Binding-site contacts:
Ligand atom CG1 contacts residue GLY48 of chain 1.A at 3.5 Å.
Ligand atom O3 contacts residue ILE50 of chain 1.A at 3.3 Å.
Ligand atom NH2 contacts residue PHE53 of chain 1.B at 3.2 Å.
Ligand atom O2 contacts residue GLY49 of chain 1.A at 3.2 Å.
Ligand atom C3 contacts residue ASN25 of chain 1.B at 3.1 Å.
Ligand atom CE contacts residue ILE50 of chain 1.A at 3.1 Å (hydrophobic).
Ligand atom O4 contacts residue ALA28 of chain 1.B at 3.2 Å.
Ligand atom NE2 contacts residue ASP30 of chain 1.B at 2.8 Å (salt-bridge).
Ligand atom CB1 contacts residue GLY48 of chain 1.A at 3.1 Å.
Ligand atom NE contacts residue GLY48 of chain 1.B at 3.2 Å (h-bond).
Ligand atom NH1 contacts residue GLY48 of chain 1.B at 2.9 Å (h-bond).
Ligand atom CB2 contacts residue ASN25 of chain 1.B at 3.5 Å.
Ligand atom O5 contacts residue GLY27 of chain 1.B at 3.2 Å (h-bond).
Ligand atom CB2 contacts residue GLY27 of chain 1.A at 3.3 Å.
Ligand atom O4 contacts residue ASP29 of chain 1.B at 3.1 Å (salt-bridge).
Ligand atom CB contacts residue ASP29 of chain 1.A at 3.1 Å.
Ligand atom NH1 contacts residue NLE46 of chain 1.B at 3.2 Å (h-bond).
Ligand atom NE2 contacts residue ILE47 of chain 1.B at 3.2 Å.
Ligand atom N1 contacts residue GLY48 of chain 1.A at 2.8 Å (h-bond).
Ligand atom NH1 contacts residue ILE47 of chain 1.B at 2.9 Å.
Ligand atom CD1 contacts residue ASP30 of chain 1.A at 3.4 Å.
Ligand atom CG2 contacts residue ASP29 of chain 1.A at 3.3 Å.
Ligand atom CA1 contacts residue GLY48 of chain 1.A at 3.4 Å.
Ligand atom N2 contacts residue GLY27 of chain 1.A at 2.9 Å (h-bond).
Ligand atom N5 contacts residue GLY48 of chain 1.B at 2.9 Å (h-bond).
Ligand atom CG21 contacts residue ILE50 of chain 1.B at 2.9 Å (hydrophobic).
Ligand atom CB4 contacts residue ILE50 of chain 1.A at 3.2 Å (hydrophobic).
Ligand atom CZ contacts residue GLY48 of chain 1.B at 2.9 Å.
Ligand atom OE1 contacts residue ASP29 of chain 1.B at 3.1 Å (salt-bridge).
Ligand atom O4 contacts residue GLY27 of chain 1.B at 3.1 Å (h-bond).
Ligand atom CA4 contacts residue ILE50 of chain 1.A at 3.3 Å (hydrophobic).
Ligand atom OE1 contacts residue ASP30 of chain 1.B at 3.1 Å (salt-bridge).
Ligand atom NH2 contacts residue GLY48 of chain 1.B at 3.5 Å (h-bond).
Ligand atom CG4 contacts residue ILE50 of chain 1.A at 3.2 Å (hydrophobic).
Ligand atom O1 contacts residue ASP29 of chain 1.A at 3.0 Å (salt-bridge).
Ligand atom CG21 contacts residue ILE84 of chain 1.A at 3.1 Å (hydrophobic).
Ligand atom N4 contacts residue GLY27 of chain 1.B at 3.0 Å (h-bond).
Ligand atom NH1 contacts residue PHE53 of chain 1.B at 3.0 Å.
Ligand atom CB5 contacts residue ASP29 of chain 1.B at 3.2 Å.
Ligand atom CA2 contacts residue GLY27 of chain 1.A at 3.5 Å.

Sequence of chain 1.B:
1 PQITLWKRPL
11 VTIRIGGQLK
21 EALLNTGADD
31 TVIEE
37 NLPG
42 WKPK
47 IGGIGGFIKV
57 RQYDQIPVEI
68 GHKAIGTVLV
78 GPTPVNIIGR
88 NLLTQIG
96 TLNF

Sequence of chain 1.A:
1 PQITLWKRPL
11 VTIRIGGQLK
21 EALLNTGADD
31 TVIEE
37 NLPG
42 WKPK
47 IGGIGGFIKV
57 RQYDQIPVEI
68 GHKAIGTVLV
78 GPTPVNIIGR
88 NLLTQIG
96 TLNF

The protein below binds the small molecule below.
Small molecule (SMILES): CCCC[C@@H](CN[C@@H](CCCC)C(=O)N[C@@H](CCC(N)=O)C(=O)N[C@@H](CCCNC(N)=[NH2+])C(N)=O)NC(=O)[C@@H](NC(=O)[C@@H](NC(C)=O)[C@@H](C)O)[C@@H](C)CC